A protein and the small-molecule ligand that binds it are described below.
Small molecule (SMILES): CC(=O)N[C@H]1[C@H](O[C@H]2[C@H](O)[C@@H](NC(C)=O)CO[C@@H]2CO)O[C@H](CO)[C@@H](O)[C@@H]1O

Binding-site contacts:
Ligand atom O4 contacts residue ALA163 of chain 1.A at 4.5 Å.
Ligand atom C5 contacts residue ALA163 of chain 1.A at 4.2 Å (hydrophobic).
Ligand atom C3 contacts residue ASN246 of chain 1.A at 3.8 Å.
Ligand atom C5 contacts residue ASN246 of chain 1.A at 3.6 Å.
Ligand atom C3 contacts residue ALA163 of chain 1.A at 4.2 Å (hydrophobic).
Ligand atom O7 contacts residue THR248 of chain 1.A at 3.5 Å.
Ligand atom O7 contacts residue ASN246 of chain 1.A at 3.8 Å.
Ligand atom C6 contacts residue NAG1 of chain 1.B at 3.6 Å.
Ligand atom C5 contacts residue ASN165 of chain 1.A at 4.5 Å.
Ligand atom O6 contacts residue ALA163 of chain 1.A at 3.7 Å.
Ligand atom C7 contacts residue THR248 of chain 1.A at 4.3 Å.
Ligand atom C2 contacts residue ALA163 of chain 1.A at 4.2 Å (hydrophobic).
Ligand atom C1 contacts residue ALA163 of chain 1.A at 4.1 Å (hydrophobic).
Ligand atom O5 contacts residue LEU164 of chain 1.A at 3.6 Å (h-bond).
Ligand atom O7 contacts residue SER247 of chain 1.A at 3.3 Å.
Ligand atom O3 contacts residue THR248 of chain 1.A at 4.2 Å.
Ligand atom C1 contacts residue ASN246 of chain 1.A at 1.5 Å.
Ligand atom C5 contacts residue NAG1 of chain 1.B at 4.0 Å.
Ligand atom C4 contacts residue ALA163 of chain 1.A at 3.6 Å (hydrophobic).
Ligand atom C8 contacts residue ASN246 of chain 1.A at 4.0 Å.
Ligand atom C2 contacts residue ASN246 of chain 1.A at 2.5 Å.
Ligand atom O5 contacts residue ASN246 of chain 1.A at 2.4 Å (h-bond).
Ligand atom O3 contacts residue ALA163 of chain 1.A at 4.1 Å.
Ligand atom C8 contacts residue NAG1 of chain 1.B at 4.2 Å.
Ligand atom O6 contacts residue ASN165 of chain 1.A at 4.0 Å.
Ligand atom O5 contacts residue ALA163 of chain 1.A at 3.9 Å.
Ligand atom C1 contacts residue LEU164 of chain 1.A at 3.7 Å (hydrophobic).
Ligand atom O7 contacts residue ARG201 of chain 1.A at 4.0 Å.
Ligand atom C4 contacts residue ASN246 of chain 1.A at 4.3 Å.
Ligand atom C7 contacts residue ASN246 of chain 1.A at 3.5 Å.
Ligand atom C7 contacts residue SER247 of chain 1.A at 4.1 Å.
Ligand atom C6 contacts residue ALA163 of chain 1.A at 4.4 Å (hydrophobic).
Ligand atom O5 contacts residue ASN165 of chain 1.A at 3.6 Å.
Ligand atom C8 contacts residue ARG201 of chain 1.A at 3.7 Å.
Ligand atom C2 contacts residue LEU164 of chain 1.A at 4.4 Å (hydrophobic).
Ligand atom N2 contacts residue ASN246 of chain 1.A at 3.0 Å (h-bond).
Ligand atom C6 contacts residue ASN165 of chain 1.A at 4.1 Å.
Ligand atom C7 contacts residue ARG201 of chain 1.A at 4.3 Å.

Sequence of chain 1.A:
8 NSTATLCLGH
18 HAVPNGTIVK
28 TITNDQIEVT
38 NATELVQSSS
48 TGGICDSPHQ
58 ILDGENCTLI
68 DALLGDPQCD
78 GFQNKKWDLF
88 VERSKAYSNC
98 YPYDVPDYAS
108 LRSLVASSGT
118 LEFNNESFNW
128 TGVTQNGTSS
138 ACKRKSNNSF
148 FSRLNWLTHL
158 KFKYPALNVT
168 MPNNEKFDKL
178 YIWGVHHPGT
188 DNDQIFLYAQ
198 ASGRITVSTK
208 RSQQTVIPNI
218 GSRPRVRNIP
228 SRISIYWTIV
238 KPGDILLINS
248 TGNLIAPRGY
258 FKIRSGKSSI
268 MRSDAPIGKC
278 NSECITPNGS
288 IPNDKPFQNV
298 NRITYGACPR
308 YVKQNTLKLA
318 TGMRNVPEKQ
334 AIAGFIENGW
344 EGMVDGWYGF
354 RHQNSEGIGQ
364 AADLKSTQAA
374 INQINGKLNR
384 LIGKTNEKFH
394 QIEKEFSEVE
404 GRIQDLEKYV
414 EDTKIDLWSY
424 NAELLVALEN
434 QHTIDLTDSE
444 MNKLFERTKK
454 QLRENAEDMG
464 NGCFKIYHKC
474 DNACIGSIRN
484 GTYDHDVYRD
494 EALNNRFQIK